Sequence of chain 1.B:
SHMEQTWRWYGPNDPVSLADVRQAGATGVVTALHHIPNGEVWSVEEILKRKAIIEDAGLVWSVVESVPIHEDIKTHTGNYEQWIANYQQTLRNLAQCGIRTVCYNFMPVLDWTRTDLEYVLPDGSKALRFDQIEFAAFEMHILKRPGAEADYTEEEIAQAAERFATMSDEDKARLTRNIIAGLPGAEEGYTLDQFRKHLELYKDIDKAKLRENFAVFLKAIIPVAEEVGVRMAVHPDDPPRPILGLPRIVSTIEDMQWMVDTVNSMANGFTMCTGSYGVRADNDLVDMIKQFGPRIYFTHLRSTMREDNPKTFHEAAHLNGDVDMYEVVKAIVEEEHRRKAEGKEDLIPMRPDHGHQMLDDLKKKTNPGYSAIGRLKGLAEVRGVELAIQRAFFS

A protein and the small-molecule ligand that binds it are described below.
Small molecule (SMILES): O=C(O)[C@@H](O)[C@@H](O)[C@H](O)[C@H](O)CO

Binding-site contacts:
Ligand atom O2 contacts residue HIS253 of chain 1.B at 3.1 Å (h-bond).
Ligand atom O3 contacts residue TRP130 of chain 1.B at 3.1 Å (h-bond).
Ligand atom C3 contacts residue TRP130 of chain 1.B at 3.6 Å (hydrophobic).
Ligand atom O1A contacts residue TRP130 of chain 1.B at 3.3 Å.
Ligand atom O6 contacts residue ASP129 of chain 1.B at 2.7 Å (salt-bridge).
Ligand atom O3 contacts residue HIS372 of chain 1.B at 3.2 Å (h-bond).
Ligand atom O5 contacts residue GLU83 of chain 1.B at 2.7 Å (salt-bridge).
Ligand atom O1A contacts residue ARG320 of chain 1.B at 3.7 Å.
Ligand atom O1B contacts residue CYS291 of chain 1.B at 3.2 Å (h-bond).
Ligand atom C1 contacts residue ASP256 of chain 1.B at 3.6 Å.
Ligand atom C2 contacts residue ASP371 of chain 1.B at 3.3 Å.
Ligand atom O1B contacts residue HIS253 of chain 1.B at 3.3 Å.
Ligand atom C1 contacts residue ASP371 of chain 1.B at 3.8 Å.
Ligand atom O2 contacts residue ARG369 of chain 1.B at 3.4 Å (salt-bridge).
Ligand atom O1B contacts residue ASP371 of chain 1.B at 3.1 Å (salt-bridge).
Ligand atom O1B contacts residue ARG320 of chain 1.B at 2.6 Å (salt-bridge).
Ligand atom O2 contacts residue HIS318 of chain 1.B at 2.8 Å (h-bond).
Ligand atom C1 contacts residue HIS372 of chain 1.B at 3.8 Å.
Ligand atom O2 contacts residue ASP371 of chain 1.B at 2.8 Å (salt-bridge).
Ligand atom O6 contacts residue ASN123 of chain 1.B at 3.5 Å (h-bond).
Ligand atom C1 contacts residue ARG320 of chain 1.B at 3.4 Å.
Ligand atom C5 contacts residue GLU83 of chain 1.B at 3.4 Å.
Ligand atom O1B contacts residue MN1 of chain 1.J at 2.3 Å.
Ligand atom O1A contacts residue ASP256 of chain 1.B at 2.8 Å (salt-bridge).
Ligand atom C2 contacts residue HIS372 of chain 1.B at 3.4 Å.
Ligand atom C3 contacts residue TYR388 of chain 1.B at 3.7 Å (hydrophobic).
Ligand atom C4 contacts residue ARG26 of chain 1.B at 3.3 Å.
Ligand atom C2 contacts residue HIS253 of chain 1.B at 3.8 Å.
Ligand atom C2 contacts residue MN1 of chain 1.J at 3.2 Å.
Ligand atom C4 contacts residue GLU83 of chain 1.B at 3.3 Å.
Ligand atom O1B contacts residue SER294 of chain 1.B at 3.2 Å (h-bond).
Ligand atom C1 contacts residue MN1 of chain 1.J at 3.0 Å.
Ligand atom O4 contacts residue TRP130 of chain 1.B at 3.7 Å.
Ligand atom C6 contacts residue ASP129 of chain 1.B at 3.2 Å.
Ligand atom C5 contacts residue HIS253 of chain 1.B at 3.8 Å.
Ligand atom O2 contacts residue MN1 of chain 1.J at 2.3 Å.
Ligand atom O3 contacts residue TYR388 of chain 1.B at 2.7 Å (h-bond).
Ligand atom O1B contacts residue ASP256 of chain 1.B at 3.6 Å.
Ligand atom O4 contacts residue ARG26 of chain 1.B at 2.5 Å (salt-bridge).
Ligand atom C1 contacts residue HIS253 of chain 1.B at 3.5 Å.